Sequence of chain 1.E:
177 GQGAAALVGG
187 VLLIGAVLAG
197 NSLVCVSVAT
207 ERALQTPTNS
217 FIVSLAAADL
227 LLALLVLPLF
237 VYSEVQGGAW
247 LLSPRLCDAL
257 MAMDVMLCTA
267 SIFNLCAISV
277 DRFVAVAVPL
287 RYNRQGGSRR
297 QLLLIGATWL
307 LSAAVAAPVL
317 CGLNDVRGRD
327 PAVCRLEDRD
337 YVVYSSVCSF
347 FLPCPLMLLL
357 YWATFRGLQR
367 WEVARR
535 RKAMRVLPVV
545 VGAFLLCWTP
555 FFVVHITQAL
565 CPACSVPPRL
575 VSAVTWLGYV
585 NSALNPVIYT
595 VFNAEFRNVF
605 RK

This small molecule binds to this protein.
Small molecule (SMILES): CC(C)CCC[C@@H](C)[C@H]1CC[C@H]2[C@@H]3CC=C4C[C@@H](O)CC[C@]4(C)[C@H]3CC[C@]12C

Binding-site contacts:
Ligand atom C7 contacts residue CLR1 of chain 1.L at 3.6 Å.
Ligand atom C9 contacts residue CLR1 of chain 1.L at 4.4 Å.
Ligand atom C15 contacts residue CLR1 of chain 1.L at 3.8 Å.
Ligand atom C27 contacts residue CLR1 of chain 1.M at 3.8 Å.
Ligand atom C5 contacts residue CLR1 of chain 1.L at 3.7 Å.
Ligand atom C18 contacts residue SER220 of chain 1.E at 3.8 Å.
Ligand atom C5 contacts residue SER216 of chain 1.E at 4.4 Å.
Ligand atom C3 contacts residue SER216 of chain 1.E at 3.8 Å.
Ligand atom C25 contacts residue MET262 of chain 1.E at 3.9 Å (hydrophobic).
Ligand atom C6 contacts residue CLR1 of chain 1.L at 3.3 Å.
Ligand atom C4 contacts residue SER216 of chain 1.E at 3.8 Å.
Ligand atom C10 contacts residue CLR1 of chain 1.L at 4.5 Å.
Ligand atom C18 contacts residue TRP305 of chain 1.E at 3.2 Å (hydrophobic).
Ligand atom C19 contacts residue ILE301 of chain 1.E at 3.4 Å (hydrophobic).
Ligand atom C22 contacts residue TRP305 of chain 1.E at 4.5 Å (hydrophobic).
Ligand atom C27 contacts residue MET262 of chain 1.E at 3.7 Å (hydrophobic).
Ligand atom C15 contacts residue ALA223 of chain 1.E at 3.5 Å (hydrophobic).
Ligand atom C27 contacts residue LEU227 of chain 1.E at 4.0 Å (hydrophobic).
Ligand atom C20 contacts residue TRP305 of chain 1.E at 4.2 Å (hydrophobic).
Ligand atom C2 contacts residue SER216 of chain 1.E at 4.2 Å.
Ligand atom C7 contacts residue VAL219 of chain 1.E at 3.9 Å (hydrophobic).
Ligand atom C23 contacts residue TRP305 of chain 1.E at 3.9 Å (hydrophobic).
Ligand atom C16 contacts residue TRP305 of chain 1.E at 4.3 Å (hydrophobic).
Ligand atom O1 contacts residue CLR1 of chain 1.L at 3.6 Å.
Ligand atom C18 contacts residue ILE301 of chain 1.E at 4.0 Å (hydrophobic).
Ligand atom O1 contacts residue SER216 of chain 1.E at 2.9 Å (h-bond).
Ligand atom C6 contacts residue VAL219 of chain 1.E at 3.8 Å (hydrophobic).
Ligand atom C14 contacts residue CLR1 of chain 1.L at 4.3 Å.
Ligand atom C3 contacts residue CLR1 of chain 1.L at 3.5 Å.
Ligand atom C16 contacts residue ALA223 of chain 1.E at 3.9 Å (hydrophobic).
Ligand atom C24 contacts residue LEU227 of chain 1.E at 3.9 Å (hydrophobic).
Ligand atom C24 contacts residue TRP305 of chain 1.E at 4.2 Å (hydrophobic).
Ligand atom C19 contacts residue SER216 of chain 1.E at 4.1 Å.
Ligand atom C4 contacts residue CLR1 of chain 1.L at 3.7 Å.
Ligand atom C16 contacts residue CLR1 of chain 1.L at 4.2 Å.